Binding-site contacts:
Ligand atom C6 contacts residue SER311 of chain 1.A at 4.3 Å.
Ligand atom C5 contacts residue ASN309 of chain 1.A at 3.7 Å.
Ligand atom N2 contacts residue ASN309 of chain 1.A at 2.9 Å (h-bond).
Ligand atom C6 contacts residue SER312 of chain 1.A at 4.4 Å.
Ligand atom C4 contacts residue ASN309 of chain 1.A at 4.2 Å.
Ligand atom C3 contacts residue ASN309 of chain 1.A at 3.8 Å.
Ligand atom C1 contacts residue SER311 of chain 1.A at 3.9 Å.
Ligand atom O5 contacts residue SER312 of chain 1.A at 4.3 Å.
Ligand atom C5 contacts residue SER311 of chain 1.A at 3.9 Å.
Ligand atom C7 contacts residue ASN309 of chain 1.A at 4.0 Å.
Ligand atom O5 contacts residue ASN309 of chain 1.A at 2.4 Å (h-bond).
Ligand atom C1 contacts residue ASN309 of chain 1.A at 1.4 Å.
Ligand atom C8 contacts residue ASN309 of chain 1.A at 4.2 Å.
Ligand atom C2 contacts residue ASN309 of chain 1.A at 2.4 Å.
Ligand atom O5 contacts residue SER311 of chain 1.A at 3.9 Å.

Sequence of chain 1.A:
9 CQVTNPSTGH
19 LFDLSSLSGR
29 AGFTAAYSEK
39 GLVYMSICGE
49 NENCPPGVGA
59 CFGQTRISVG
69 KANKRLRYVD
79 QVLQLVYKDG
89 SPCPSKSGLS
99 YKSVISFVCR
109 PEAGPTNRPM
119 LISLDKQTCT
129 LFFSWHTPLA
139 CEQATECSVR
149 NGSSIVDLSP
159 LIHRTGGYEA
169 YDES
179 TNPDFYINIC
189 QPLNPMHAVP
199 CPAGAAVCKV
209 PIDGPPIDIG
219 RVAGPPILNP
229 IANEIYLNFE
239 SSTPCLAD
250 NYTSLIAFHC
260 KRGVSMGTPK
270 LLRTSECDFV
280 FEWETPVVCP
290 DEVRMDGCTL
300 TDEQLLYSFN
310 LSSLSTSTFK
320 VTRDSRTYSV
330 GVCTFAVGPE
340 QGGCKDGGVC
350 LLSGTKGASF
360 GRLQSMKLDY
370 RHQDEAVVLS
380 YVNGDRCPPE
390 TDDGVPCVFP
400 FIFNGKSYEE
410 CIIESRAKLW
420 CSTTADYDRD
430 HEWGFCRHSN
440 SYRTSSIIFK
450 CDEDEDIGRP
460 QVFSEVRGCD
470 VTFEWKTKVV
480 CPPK

This small molecule binds to this protein.
Small molecule (SMILES): CC(=O)N[C@H]1[C@H](O[C@H]2[C@H](O)[C@@H](NC(C)=O)CO[C@@H]2CO)O[C@H](CO)[C@@H](O[C@@H]2O[C@H](CO)[C@@H](O)[C@H](O)[C@@H]2O)[C@@H]1O